A protein and the small-molecule ligand that binds it are described below.
Small molecule (SMILES): O=C(CO)[C@@H](O)[C@@H](O)CO

Sequence of chain 4.A:
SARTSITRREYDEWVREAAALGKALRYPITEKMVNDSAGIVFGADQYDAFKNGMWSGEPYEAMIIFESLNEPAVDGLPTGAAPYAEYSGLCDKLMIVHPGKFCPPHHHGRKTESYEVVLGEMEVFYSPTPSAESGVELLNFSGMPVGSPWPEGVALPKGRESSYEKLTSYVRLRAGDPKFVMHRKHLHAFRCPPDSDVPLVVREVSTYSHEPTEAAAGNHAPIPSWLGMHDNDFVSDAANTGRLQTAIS

Binding-site contacts:
Ligand atom C1 contacts residue GLU78 of chain 4.A at 3.0 Å.
Ligand atom C1 contacts residue MET44 of chain 4.A at 4.0 Å (hydrophobic).
Ligand atom C4 contacts residue LEU80 of chain 4.A at 4.1 Å (hydrophobic).
Ligand atom C2 contacts residue GLU78 of chain 4.A at 3.8 Å.
Ligand atom C1 contacts residue SER79 of chain 4.A at 3.2 Å.
Ligand atom C2 contacts residue SER79 of chain 4.A at 4.0 Å.
Ligand atom O1 contacts residue GLU78 of chain 4.A at 3.0 Å (salt-bridge).
Ligand atom C3 contacts residue SER79 of chain 4.A at 4.2 Å.
Ligand atom O5 contacts residue ASN81 of chain 4.A at 3.3 Å (h-bond).
Ligand atom C3 contacts residue ASN81 of chain 4.A at 4.0 Å.
Ligand atom O2 contacts residue LYS43 of chain 4.A at 4.0 Å.
Ligand atom C5 contacts residue ASN81 of chain 4.A at 3.2 Å.
Ligand atom C4 contacts residue GLU78 of chain 4.A at 4.3 Å.
Ligand atom C4 contacts residue ASN81 of chain 4.A at 3.4 Å.
Ligand atom O1 contacts residue MET44 of chain 4.A at 2.9 Å.
Ligand atom O4 contacts residue ASN81 of chain 4.A at 4.3 Å.
Ligand atom C5 contacts residue SER79 of chain 4.A at 3.9 Å.
Ligand atom O1 contacts residue LYS43 of chain 4.A at 4.0 Å.
Ligand atom C5 contacts residue LEU80 of chain 4.A at 3.5 Å (hydrophobic).
Ligand atom C1 contacts residue LEU80 of chain 4.A at 4.2 Å (hydrophobic).
Ligand atom O1 contacts residue SER79 of chain 4.A at 4.2 Å.
Ligand atom C3 contacts residue GLU78 of chain 4.A at 3.6 Å.
Ligand atom C3 contacts residue LEU80 of chain 4.A at 4.2 Å (hydrophobic).
Ligand atom O5 contacts residue GLU82 of chain 4.A at 4.1 Å.
Ligand atom O3 contacts residue GLU78 of chain 4.A at 2.8 Å (salt-bridge).
Ligand atom O3 contacts residue ASN81 of chain 4.A at 4.4 Å.
Ligand atom O1 contacts residue THR41 of chain 4.A at 4.2 Å.
Ligand atom O5 contacts residue LEU80 of chain 4.A at 3.9 Å.